Binding-site contacts:
Ligand atom C8 contacts residue LYS181 of chain 55.K at 4.3 Å.
Ligand atom C5 contacts residue ASN259 of chain 55.L at 3.7 Å.
Ligand atom C8 contacts residue ASN259 of chain 55.L at 4.4 Å.
Ligand atom C4 contacts residue ASN259 of chain 55.L at 4.2 Å.
Ligand atom N2 contacts residue ASN259 of chain 55.L at 2.9 Å (h-bond).
Ligand atom O6 contacts residue ASN259 of chain 55.L at 4.2 Å.
Ligand atom C2 contacts residue ASN259 of chain 55.L at 2.4 Å.
Ligand atom O5 contacts residue ASN259 of chain 55.L at 2.3 Å (h-bond).
Ligand atom C1 contacts residue ASN259 of chain 55.L at 1.4 Å.
Ligand atom O7 contacts residue THR116 of chain 55.K at 3.9 Å.
Ligand atom O7 contacts residue LYS181 of chain 55.K at 4.3 Å.
Ligand atom C3 contacts residue ASN259 of chain 55.L at 3.8 Å.
Ligand atom O7 contacts residue ASN259 of chain 55.L at 2.9 Å (h-bond).
Ligand atom C7 contacts residue ASN259 of chain 55.L at 3.1 Å.

The small molecule below binds the protein below.
Small molecule (SMILES): CC(=O)N[C@@H]1[C@@H](O)[C@H](O)[C@@H](CO)O[C@H]1O

Sequence of chain 55.K:
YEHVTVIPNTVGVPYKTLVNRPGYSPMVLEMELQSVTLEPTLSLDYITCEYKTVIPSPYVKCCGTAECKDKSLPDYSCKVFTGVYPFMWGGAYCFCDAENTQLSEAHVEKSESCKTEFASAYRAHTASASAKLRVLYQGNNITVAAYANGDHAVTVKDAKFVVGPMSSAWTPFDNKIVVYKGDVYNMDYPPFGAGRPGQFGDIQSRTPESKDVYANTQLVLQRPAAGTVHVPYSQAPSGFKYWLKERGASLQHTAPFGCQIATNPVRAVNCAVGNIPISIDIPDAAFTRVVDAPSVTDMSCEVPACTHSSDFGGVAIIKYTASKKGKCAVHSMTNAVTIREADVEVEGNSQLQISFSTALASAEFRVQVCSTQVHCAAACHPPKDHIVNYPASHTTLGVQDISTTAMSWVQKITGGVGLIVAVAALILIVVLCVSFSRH

Sequence of chain 55.L:
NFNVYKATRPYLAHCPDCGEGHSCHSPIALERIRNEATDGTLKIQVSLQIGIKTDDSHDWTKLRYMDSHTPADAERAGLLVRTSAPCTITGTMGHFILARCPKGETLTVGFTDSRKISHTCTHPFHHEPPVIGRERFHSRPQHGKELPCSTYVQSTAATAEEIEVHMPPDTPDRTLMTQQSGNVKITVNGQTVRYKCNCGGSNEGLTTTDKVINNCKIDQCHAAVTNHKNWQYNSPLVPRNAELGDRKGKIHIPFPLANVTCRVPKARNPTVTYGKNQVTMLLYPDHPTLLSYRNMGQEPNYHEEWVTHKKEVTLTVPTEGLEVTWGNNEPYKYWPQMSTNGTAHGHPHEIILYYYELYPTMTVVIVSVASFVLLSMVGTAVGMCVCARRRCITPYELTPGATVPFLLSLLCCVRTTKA